Sequence of chain 2.A:
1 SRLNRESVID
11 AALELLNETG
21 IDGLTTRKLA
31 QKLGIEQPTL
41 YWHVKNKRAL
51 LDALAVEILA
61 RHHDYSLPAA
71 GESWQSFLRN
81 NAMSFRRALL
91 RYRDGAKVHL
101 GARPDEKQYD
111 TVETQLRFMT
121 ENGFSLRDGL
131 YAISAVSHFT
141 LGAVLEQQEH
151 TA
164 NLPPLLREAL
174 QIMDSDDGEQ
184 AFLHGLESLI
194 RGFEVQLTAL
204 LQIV

Sequence of chain 1.A:
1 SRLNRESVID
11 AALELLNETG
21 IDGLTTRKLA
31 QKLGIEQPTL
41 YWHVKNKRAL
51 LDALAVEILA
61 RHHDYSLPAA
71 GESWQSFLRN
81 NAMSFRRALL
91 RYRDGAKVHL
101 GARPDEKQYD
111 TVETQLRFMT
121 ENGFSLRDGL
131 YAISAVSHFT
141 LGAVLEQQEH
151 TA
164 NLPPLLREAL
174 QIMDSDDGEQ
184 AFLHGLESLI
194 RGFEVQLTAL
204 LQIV

The protein below binds the small molecule below.
Small molecule (SMILES): CN(C)c1ccc(O)c2c1C[C@H]1C[C@H]3[C@H](N(C)C)C(O)=C(C(N)=O)C(=O)[C@@]3(O)C(O)=C1C2=O

Binding-site contacts:
Ligand atom C20 contacts residue ILE133 of chain 2.A at 3.8 Å (hydrophobic).
Ligand atom C17 contacts residue MG1 of chain 2.C at 3.0 Å.
Ligand atom O2 contacts residue ASN81 of chain 2.A at 2.8 Å (h-bond).
Ligand atom O2 contacts residue GLN115 of chain 2.A at 3.2 Å (h-bond).
Ligand atom C12 contacts residue SER134 of chain 2.A at 3.8 Å.
Ligand atom O5 contacts residue MG1 of chain 2.C at 1.9 Å.
Ligand atom C3 contacts residue GLN115 of chain 2.A at 3.4 Å.
Ligand atom O8 contacts residue GLN115 of chain 2.A at 3.5 Å (h-bond).
Ligand atom C12 contacts residue MET176 of chain 1.A at 3.6 Å (hydrophobic).
Ligand atom C6 contacts residue GLN115 of chain 2.A at 3.8 Å.
Ligand atom C11 contacts residue SER134 of chain 2.A at 3.6 Å.
Ligand atom O6 contacts residue HIS99 of chain 2.A at 2.9 Å (h-bond).
Ligand atom N1 contacts residue ASN81 of chain 2.A at 2.6 Å (h-bond).
Ligand atom C4 contacts residue GLN115 of chain 2.A at 3.2 Å.
Ligand atom O7 contacts residue PHE85 of chain 2.A at 3.1 Å.
Ligand atom O8 contacts residue THR111 of chain 2.A at 3.6 Å.
Ligand atom C13 contacts residue HIS138 of chain 2.A at 3.7 Å.
Ligand atom C16 contacts residue MG1 of chain 2.C at 3.4 Å.
Ligand atom C16 contacts residue SER137 of chain 2.A at 3.6 Å.
Ligand atom C11 contacts residue MET176 of chain 1.A at 3.8 Å (hydrophobic).
Ligand atom C21 contacts residue HIS63 of chain 2.A at 3.4 Å.
Ligand atom O5 contacts residue GLU146 of chain 1.A at 3.8 Å.
Ligand atom O8 contacts residue SER66 of chain 2.A at 2.7 Å (h-bond).
Ligand atom C15 contacts residue SER137 of chain 2.A at 3.6 Å.
Ligand atom C21 contacts residue GLN115 of chain 2.A at 3.8 Å.
Ligand atom C12 contacts residue HIS138 of chain 2.A at 3.7 Å.
Ligand atom O4 contacts residue HIS138 of chain 2.A at 3.1 Å (h-bond).
Ligand atom C19 contacts residue PHE85 of chain 2.A at 3.4 Å (hydrophobic).
Ligand atom O8 contacts residue HIS63 of chain 2.A at 2.6 Å (h-bond).
Ligand atom C19 contacts residue ASN81 of chain 2.A at 3.2 Å.
Ligand atom C71 contacts residue LEU130 of chain 2.A at 3.4 Å (hydrophobic).
Ligand atom O2 contacts residue HIS63 of chain 2.A at 3.0 Å (h-bond).
Ligand atom O6 contacts residue MG1 of chain 2.C at 1.9 Å.
Ligand atom C3 contacts residue HIS63 of chain 2.A at 3.8 Å.
Ligand atom O4 contacts residue GLU146 of chain 1.A at 2.9 Å (salt-bridge).
Ligand atom C21 contacts residue SER66 of chain 2.A at 3.7 Å.
Ligand atom C4 contacts residue ASN81 of chain 2.A at 3.7 Å.
Ligand atom O5 contacts residue SER137 of chain 2.A at 3.8 Å.
Ligand atom C20 contacts residue ASN81 of chain 2.A at 3.1 Å.
Ligand atom C15 contacts residue MG1 of chain 2.C at 2.9 Å.